Sequence of chain 2.A:
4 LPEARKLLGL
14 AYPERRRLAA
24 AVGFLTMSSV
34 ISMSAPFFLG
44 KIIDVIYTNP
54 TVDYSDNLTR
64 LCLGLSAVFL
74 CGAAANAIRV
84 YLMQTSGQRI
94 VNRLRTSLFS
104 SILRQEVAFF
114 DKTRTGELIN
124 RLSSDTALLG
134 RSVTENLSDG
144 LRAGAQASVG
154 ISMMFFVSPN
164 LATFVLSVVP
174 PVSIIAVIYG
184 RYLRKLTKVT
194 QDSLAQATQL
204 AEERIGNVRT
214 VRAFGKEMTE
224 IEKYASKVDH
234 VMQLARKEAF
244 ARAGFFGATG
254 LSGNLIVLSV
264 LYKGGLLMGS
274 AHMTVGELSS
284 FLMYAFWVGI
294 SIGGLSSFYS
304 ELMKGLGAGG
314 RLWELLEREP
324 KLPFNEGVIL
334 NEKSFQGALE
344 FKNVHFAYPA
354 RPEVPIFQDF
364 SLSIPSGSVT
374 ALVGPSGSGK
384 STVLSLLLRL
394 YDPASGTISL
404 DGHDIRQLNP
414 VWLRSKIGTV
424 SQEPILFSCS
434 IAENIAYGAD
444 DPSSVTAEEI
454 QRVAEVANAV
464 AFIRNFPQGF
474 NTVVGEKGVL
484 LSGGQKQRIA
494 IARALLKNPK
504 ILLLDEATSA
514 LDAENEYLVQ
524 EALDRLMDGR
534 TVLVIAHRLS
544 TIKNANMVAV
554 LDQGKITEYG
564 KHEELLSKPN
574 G

This small molecule binds to this protein.
Small molecule (SMILES): Nc1ncnc2c1ncn2[C@@H]1O[C@H](CO[P](=O)(O)O[P](=O)(O)CP(=O)(O)O)[C@@H](O)[C@H]1O

Binding-site contacts:
Ligand atom N3 contacts residue ARG354 of chain 2.A at 3.8 Å.
Ligand atom O1A contacts residue SER384 of chain 2.A at 3.7 Å.
Ligand atom O2A contacts residue LYS383 of chain 2.A at 3.9 Å.
Ligand atom C5 contacts residue TYR351 of chain 2.A at 3.8 Å (hydrophobic).
Ligand atom O2B contacts residue MG1 of chain 2.C at 2.9 Å.
Ligand atom C4' contacts residue ILE359 of chain 2.A at 3.9 Å (hydrophobic).
Ligand atom O1G contacts residue GLY380 of chain 2.A at 3.6 Å (h-bond).
Ligand atom O3G contacts residue GLN425 of chain 2.A at 3.6 Å.
Ligand atom N7 contacts residue TYR351 of chain 2.A at 3.7 Å.
Ligand atom C6 contacts residue TYR351 of chain 2.A at 3.8 Å (hydrophobic).
Ligand atom O4' contacts residue ILE359 of chain 2.A at 3.7 Å.
Ligand atom O2A contacts residue SER384 of chain 2.A at 3.3 Å (h-bond).
Ligand atom O2B contacts residue SER384 of chain 2.A at 3.2 Å (h-bond).
Ligand atom O1B contacts residue SER381 of chain 2.A at 3.4 Å (h-bond).
Ligand atom C8 contacts residue TYR351 of chain 2.A at 3.8 Å (hydrophobic).
Ligand atom PG contacts residue GLY380 of chain 2.A at 4.0 Å.
Ligand atom C4 contacts residue TYR351 of chain 2.A at 3.7 Å (hydrophobic).
Ligand atom O1G contacts residue LYS383 of chain 2.A at 3.7 Å.
Ligand atom C2 contacts residue TYR351 of chain 2.A at 3.7 Å (hydrophobic).
Ligand atom O2G contacts residue SER379 of chain 2.A at 3.7 Å.
Ligand atom C5' contacts residue GLY380 of chain 2.A at 3.9 Å.
Ligand atom PA contacts residue SER384 of chain 2.A at 3.9 Å.
Ligand atom N9 contacts residue TYR351 of chain 2.A at 3.7 Å.
Ligand atom O2A contacts residue GLY382 of chain 2.A at 3.5 Å.
Ligand atom C3B contacts residue GLY380 of chain 2.A at 3.5 Å.
Ligand atom O1B contacts residue GLY380 of chain 2.A at 3.2 Å (h-bond).
Ligand atom O1G contacts residue SER379 of chain 2.A at 3.4 Å.
Ligand atom N3 contacts residue TYR351 of chain 2.A at 3.9 Å.
Ligand atom O1B contacts residue GLY382 of chain 2.A at 3.2 Å (h-bond).
Ligand atom PB contacts residue GLY380 of chain 2.A at 3.9 Å.
Ligand atom O4' contacts residue TYR351 of chain 2.A at 3.5 Å.
Ligand atom O1B contacts residue LYS383 of chain 2.A at 3.4 Å (salt-bridge).
Ligand atom C5' contacts residue GLY382 of chain 2.A at 3.7 Å.
Ligand atom N6 contacts residue ASP114 of chain 2.A at 3.9 Å.
Ligand atom N1 contacts residue ALA353 of chain 2.A at 3.8 Å.
Ligand atom O5' contacts residue THR385 of chain 2.A at 3.7 Å.
Ligand atom O3A contacts residue LYS383 of chain 2.A at 3.9 Å.
Ligand atom O2A contacts residue THR385 of chain 2.A at 2.8 Å (h-bond).
Ligand atom O3G contacts residue MG1 of chain 2.C at 2.7 Å.
Ligand atom O3A contacts residue GLY382 of chain 2.A at 3.6 Å.